Sequence of chain 11.C:
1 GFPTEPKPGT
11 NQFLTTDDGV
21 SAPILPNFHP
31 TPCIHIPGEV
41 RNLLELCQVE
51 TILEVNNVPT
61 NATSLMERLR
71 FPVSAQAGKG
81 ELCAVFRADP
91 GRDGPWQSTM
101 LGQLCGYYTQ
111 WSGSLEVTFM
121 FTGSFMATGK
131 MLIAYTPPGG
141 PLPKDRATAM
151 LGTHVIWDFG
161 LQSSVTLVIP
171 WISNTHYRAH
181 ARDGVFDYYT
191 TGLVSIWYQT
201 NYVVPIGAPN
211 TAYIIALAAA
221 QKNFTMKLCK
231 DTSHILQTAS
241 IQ

This protein binds this small molecule.
Small molecule (SMILES): Cc1cc(CCCCCCCOc2ccc(C3=NCCO3)cc2)on1

Binding-site contacts:
Ligand atom C3C contacts residue PHE135 of chain 15.A at 3.8 Å (hydrophobic).
Ligand atom C5 contacts residue PHE233 of chain 15.A at 3.9 Å (hydrophobic).
Ligand atom C6C contacts residue TYR201 of chain 15.A at 4.0 Å (hydrophobic).
Ligand atom C5B contacts residue ILE111 of chain 15.A at 4.0 Å (hydrophobic).
Ligand atom O1B contacts residue TYR201 of chain 15.A at 3.4 Å.
Ligand atom C5A contacts residue ASN228 of chain 15.A at 4.0 Å.
Ligand atom N2 contacts residue PHE233 of chain 15.A at 3.8 Å.
Ligand atom C5B contacts residue ASP112 of chain 15.A at 3.9 Å.
Ligand atom O1 contacts residue PHE233 of chain 15.A at 3.1 Å.
Ligand atom C31 contacts residue VAL179 of chain 15.A at 3.5 Å (hydrophobic).
Ligand atom C3B contacts residue ASN228 of chain 15.A at 4.0 Å.
Ligand atom C2B contacts residue TYR201 of chain 15.A at 3.4 Å (hydrophobic).
Ligand atom C5C contacts residue ILE111 of chain 15.A at 3.7 Å (hydrophobic).
Ligand atom C6B contacts residue ILE113 of chain 15.A at 4.0 Å (hydrophobic).
Ligand atom C3 contacts residue PHE155 of chain 15.A at 4.0 Å (hydrophobic).
Ligand atom C4A contacts residue THR114 of chain 15.A at 3.6 Å.
Ligand atom C4B contacts residue TRP203 of chain 15.A at 3.6 Å (hydrophobic).
Ligand atom O1 contacts residue PHE155 of chain 15.A at 3.5 Å.
Ligand atom C5 contacts residue PHE155 of chain 15.A at 3.9 Å (hydrophobic).
Ligand atom C4 contacts residue ILE24 of chain 15.C at 4.0 Å (hydrophobic).
Ligand atom C5B contacts residue ILE113 of chain 15.A at 3.5 Å (hydrophobic).
Ligand atom C2B contacts residue TRP203 of chain 15.A at 4.1 Å (hydrophobic).
Ligand atom C31 contacts residue PRO177 of chain 15.A at 3.9 Å (hydrophobic).
Ligand atom C7C contacts residue MET230 of chain 15.A at 4.1 Å (hydrophobic).
Ligand atom C31 contacts residue ILE24 of chain 15.C at 3.6 Å (hydrophobic).
Ligand atom N3A contacts residue ILE113 of chain 15.A at 3.7 Å.
Ligand atom C4B contacts residue ASN228 of chain 15.A at 4.0 Å.
Ligand atom N2 contacts residue PHE155 of chain 15.A at 3.6 Å.
Ligand atom C4 contacts residue VAL190 of chain 15.A at 3.8 Å (hydrophobic).
Ligand atom C3B contacts residue TRP203 of chain 15.A at 3.2 Å (hydrophobic).
Ligand atom C2A contacts residue TRP203 of chain 15.A at 3.6 Å (hydrophobic).
Ligand atom O1A contacts residue ASN228 of chain 15.A at 3.7 Å.
Ligand atom C5C contacts residue PHE135 of chain 15.A at 3.5 Å (hydrophobic).
Ligand atom C4C contacts residue VAL192 of chain 15.A at 3.5 Å (hydrophobic).
Ligand atom O1A contacts residue TRP203 of chain 15.A at 3.3 Å.
Ligand atom O1B contacts residue MET230 of chain 15.A at 4.0 Å.
Ligand atom C4C contacts residue PHE135 of chain 15.A at 3.7 Å (hydrophobic).
Ligand atom C4A contacts residue ASP112 of chain 15.A at 3.0 Å.
Ligand atom C2C contacts residue VAL192 of chain 15.A at 3.7 Å (hydrophobic).
Ligand atom N3A contacts residue ASP112 of chain 15.A at 2.8 Å (salt-bridge).

Sequence of chain 15.A:
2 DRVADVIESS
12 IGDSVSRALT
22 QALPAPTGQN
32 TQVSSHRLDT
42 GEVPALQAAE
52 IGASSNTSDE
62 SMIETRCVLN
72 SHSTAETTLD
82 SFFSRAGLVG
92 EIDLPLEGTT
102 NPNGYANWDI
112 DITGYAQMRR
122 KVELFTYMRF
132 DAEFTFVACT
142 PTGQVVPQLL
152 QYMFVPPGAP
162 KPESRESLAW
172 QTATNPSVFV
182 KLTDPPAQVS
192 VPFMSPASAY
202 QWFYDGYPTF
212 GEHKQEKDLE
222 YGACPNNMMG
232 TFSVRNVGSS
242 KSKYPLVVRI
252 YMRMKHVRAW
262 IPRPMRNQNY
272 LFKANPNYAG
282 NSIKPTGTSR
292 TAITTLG

Sequence of chain 15.C:
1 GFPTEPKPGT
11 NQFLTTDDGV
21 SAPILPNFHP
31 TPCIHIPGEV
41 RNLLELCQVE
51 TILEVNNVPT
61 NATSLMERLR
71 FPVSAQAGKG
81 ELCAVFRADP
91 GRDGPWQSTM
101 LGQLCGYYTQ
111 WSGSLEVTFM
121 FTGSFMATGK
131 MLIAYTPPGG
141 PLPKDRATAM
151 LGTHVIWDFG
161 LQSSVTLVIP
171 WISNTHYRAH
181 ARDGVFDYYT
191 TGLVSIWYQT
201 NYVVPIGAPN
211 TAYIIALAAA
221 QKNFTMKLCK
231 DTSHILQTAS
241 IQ